Sequence of chain 2.C:
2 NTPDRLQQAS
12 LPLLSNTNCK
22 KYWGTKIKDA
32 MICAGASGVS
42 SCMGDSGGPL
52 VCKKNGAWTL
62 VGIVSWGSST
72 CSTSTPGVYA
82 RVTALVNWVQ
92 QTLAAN

Binding-site contacts:
Ligand atom O contacts residue CYS43 of chain 2.C at 3.4 Å (h-bond).
Ligand atom CB contacts residue SER66 of chain 2.C at 3.8 Å.
Ligand atom CZ2 contacts residue SER42 of chain 2.C at 3.5 Å.
Ligand atom CH2 contacts residue GLY78 of chain 2.C at 3.4 Å.
Ligand atom CB contacts residue CYS43 of chain 2.C at 3.6 Å (hydrophobic).
Ligand atom N contacts residue GLY68 of chain 2.C at 2.9 Å (h-bond).
Ligand atom CB contacts residue SER47 of chain 2.C at 3.0 Å.
Ligand atom CH2 contacts residue SER42 of chain 2.C at 3.6 Å.
Ligand atom CZ3 contacts residue SER42 of chain 2.C at 3.6 Å.
Ligand atom CE3 contacts residue SER42 of chain 2.C at 3.5 Å.
Ligand atom N contacts residue SER47 of chain 2.C at 3.0 Å (h-bond).
Ligand atom CZ2 contacts residue SER69 of chain 2.C at 3.4 Å.
Ligand atom NE1 contacts residue SER69 of chain 2.C at 3.1 Å (h-bond).
Ligand atom CH2 contacts residue SER41 of chain 2.C at 3.6 Å.
Ligand atom CB contacts residue HIS42 of chain 2.B at 3.6 Å.
Ligand atom CZ2 contacts residue SER41 of chain 2.C at 3.7 Å.
Ligand atom NE1 contacts residue CYS72 of chain 2.C at 3.8 Å.
Ligand atom N contacts residue SER66 of chain 2.C at 3.0 Å (h-bond).
Ligand atom CD2 contacts residue GLY68 of chain 2.C at 3.7 Å.
Ligand atom CE2 contacts residue SER42 of chain 2.C at 3.6 Å.
Ligand atom CZ3 contacts residue TRP67 of chain 2.C at 3.3 Å (hydrophobic).
Ligand atom O contacts residue ASP46 of chain 2.C at 3.4 Å (salt-bridge).
Ligand atom CE3 contacts residue TRP67 of chain 2.C at 3.4 Å (hydrophobic).
Ligand atom O contacts residue SER47 of chain 2.C at 2.2 Å (h-bond).
Ligand atom CZ3 contacts residue GLY78 of chain 2.C at 3.4 Å.
Ligand atom CH2 contacts residue GLY68 of chain 2.C at 3.5 Å.
Ligand atom O contacts residue TRP67 of chain 2.C at 3.3 Å.
Ligand atom CZ2 contacts residue GLY68 of chain 2.C at 3.3 Å.
Ligand atom O contacts residue GLY45 of chain 2.C at 3.0 Å (h-bond).
Ligand atom O contacts residue GLY68 of chain 2.C at 3.1 Å (h-bond).
Ligand atom OXT contacts residue SER47 of chain 2.C at 2.3 Å (h-bond).
Ligand atom O contacts residue MET44 of chain 2.C at 3.6 Å.
Ligand atom CD1 contacts residue CYS43 of chain 2.C at 3.8 Å (hydrophobic).
Ligand atom CA contacts residue SER47 of chain 2.C at 2.7 Å.
Ligand atom CD1 contacts residue MET44 of chain 2.C at 3.8 Å (hydrophobic).
Ligand atom CE2 contacts residue GLY68 of chain 2.C at 3.6 Å.
Ligand atom C contacts residue SER47 of chain 2.C at 2.0 Å.
Ligand atom CE2 contacts residue SER69 of chain 2.C at 3.7 Å.
Ligand atom OXT contacts residue HIS42 of chain 2.B at 3.1 Å (h-bond).
Ligand atom CD2 contacts residue TRP67 of chain 2.C at 3.6 Å (hydrophobic).

A protein and the small-molecule ligand that binds it are described below.
Small molecule (SMILES): C[C@H](NC(=O)CN)C(=O)N[C@@H](CC1=CN=C2C=CC=CC12)C(=O)O

Sequence of chain 2.B:
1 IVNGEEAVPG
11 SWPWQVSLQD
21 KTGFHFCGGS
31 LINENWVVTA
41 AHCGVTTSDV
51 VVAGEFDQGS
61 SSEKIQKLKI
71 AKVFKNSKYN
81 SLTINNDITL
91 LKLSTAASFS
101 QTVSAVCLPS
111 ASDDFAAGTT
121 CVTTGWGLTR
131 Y